Sequence of chain 5.C:
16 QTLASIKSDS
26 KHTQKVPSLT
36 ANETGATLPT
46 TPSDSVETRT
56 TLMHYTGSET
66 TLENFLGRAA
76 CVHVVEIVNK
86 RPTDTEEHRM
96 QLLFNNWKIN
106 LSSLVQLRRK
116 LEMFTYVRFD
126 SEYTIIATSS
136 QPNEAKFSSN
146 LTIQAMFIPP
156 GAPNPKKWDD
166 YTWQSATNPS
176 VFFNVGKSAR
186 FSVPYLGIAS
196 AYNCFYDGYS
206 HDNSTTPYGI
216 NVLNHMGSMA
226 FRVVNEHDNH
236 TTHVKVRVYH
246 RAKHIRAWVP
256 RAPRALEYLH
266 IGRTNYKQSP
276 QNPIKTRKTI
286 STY

Sequence of chain 32.D:
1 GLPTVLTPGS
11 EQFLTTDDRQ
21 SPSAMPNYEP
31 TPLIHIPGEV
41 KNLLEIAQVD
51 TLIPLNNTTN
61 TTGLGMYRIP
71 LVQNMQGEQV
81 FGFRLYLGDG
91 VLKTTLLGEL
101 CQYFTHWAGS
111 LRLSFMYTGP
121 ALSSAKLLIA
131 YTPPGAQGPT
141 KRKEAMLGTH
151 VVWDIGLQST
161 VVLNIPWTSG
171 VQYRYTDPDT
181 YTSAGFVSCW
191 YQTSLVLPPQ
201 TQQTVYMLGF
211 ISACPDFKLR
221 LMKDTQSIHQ

The small molecule below binds the protein below.
Small molecule (SMILES): Nc1nc(-c2ccccc2)nc2[nH]nc(Nc3ccc(C(F)(F)F)cc3)c12

Binding-site contacts:
Ligand atom N1 contacts residue ASN219 of chain 5.C at 3.9 Å.
Ligand atom C13 contacts residue LEU218 of chain 5.C at 3.6 Å (hydrophobic).
Ligand atom N6 contacts residue ASN219 of chain 5.C at 3.5 Å.
Ligand atom N5 contacts residue TYR197 of chain 5.C at 3.8 Å.
Ligand atom C1 contacts residue TYR197 of chain 5.C at 3.8 Å (hydrophobic).
Ligand atom F3 contacts residue ILE104 of chain 5.C at 3.7 Å.
Ligand atom C18 contacts residue ILE104 of chain 5.C at 3.9 Å (hydrophobic).
Ligand atom C9 contacts residue ASN198 of chain 5.C at 3.1 Å.
Ligand atom C15 contacts residue ASN198 of chain 5.C at 2.5 Å.
Ligand atom F2 contacts residue TYR128 of chain 5.C at 3.4 Å.
Ligand atom C13 contacts residue ASN198 of chain 5.C at 2.6 Å.
Ligand atom C17 contacts residue ASN198 of chain 5.C at 3.7 Å.
Ligand atom N2 contacts residue ASN198 of chain 5.C at 3.3 Å (h-bond).
Ligand atom C3 contacts residue TYR197 of chain 5.C at 3.8 Å (hydrophobic).
Ligand atom F2 contacts residue MET221 of chain 5.C at 2.9 Å.
Ligand atom N5 contacts residue ASN198 of chain 5.C at 3.0 Å (h-bond).
Ligand atom F3 contacts residue LEU106 of chain 5.C at 3.5 Å.
Ligand atom N3 contacts residue ASN198 of chain 5.C at 2.3 Å (h-bond).
Ligand atom F2 contacts residue ILE104 of chain 5.C at 3.4 Å.
Ligand atom C12 contacts residue LEU218 of chain 5.C at 3.6 Å (hydrophobic).
Ligand atom C6 contacts residue ASN105 of chain 5.C at 3.6 Å.
Ligand atom C10 contacts residue LEU218 of chain 5.C at 3.4 Å (hydrophobic).
Ligand atom C6 contacts residue MET221 of chain 5.C at 3.8 Å (hydrophobic).
Ligand atom C17 contacts residue ALA194 of chain 5.C at 3.6 Å (hydrophobic).
Ligand atom N3 contacts residue TYR197 of chain 5.C at 3.9 Å.
Ligand atom C15 contacts residue SER198 of chain 5.B at 3.6 Å.
Ligand atom N6 contacts residue LEU218 of chain 5.C at 3.4 Å (h-bond).
Ligand atom N4 contacts residue LEU218 of chain 5.C at 3.0 Å (h-bond).
Ligand atom C4 contacts residue ASN105 of chain 5.C at 3.4 Å.
Ligand atom C6 contacts residue ILE104 of chain 5.C at 3.3 Å (hydrophobic).
Ligand atom C4 contacts residue MET221 of chain 5.C at 3.7 Å (hydrophobic).
Ligand atom C11 contacts residue LEU218 of chain 5.C at 3.6 Å (hydrophobic).
Ligand atom F1 contacts residue SER126 of chain 5.C at 3.6 Å.
Ligand atom C13 contacts residue ALA196 of chain 5.C at 3.8 Å (hydrophobic).
Ligand atom C14 contacts residue LEU218 of chain 5.C at 3.5 Å (hydrophobic).
Ligand atom C15 contacts residue ALA194 of chain 5.C at 3.5 Å (hydrophobic).
Ligand atom F3 contacts residue TYR128 of chain 5.C at 3.4 Å.
Ligand atom C15 contacts residue LEU218 of chain 5.C at 3.8 Å (hydrophobic).
Ligand atom N6 contacts residue MET221 of chain 5.C at 3.2 Å.
Ligand atom C2 contacts residue MET221 of chain 5.C at 3.8 Å (hydrophobic).

Sequence of chain 5.B:
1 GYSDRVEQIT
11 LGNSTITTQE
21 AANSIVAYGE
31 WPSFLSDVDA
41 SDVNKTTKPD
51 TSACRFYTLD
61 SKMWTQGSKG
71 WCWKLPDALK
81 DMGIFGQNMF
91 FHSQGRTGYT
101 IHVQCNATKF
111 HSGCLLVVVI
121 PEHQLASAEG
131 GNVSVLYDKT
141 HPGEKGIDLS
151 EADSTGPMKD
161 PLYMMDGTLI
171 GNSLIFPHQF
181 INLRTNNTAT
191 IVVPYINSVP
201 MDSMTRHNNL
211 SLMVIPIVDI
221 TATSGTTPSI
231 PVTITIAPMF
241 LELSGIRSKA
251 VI